The small molecule below binds the protein below.
Small molecule (SMILES): CC(=O)N[C@@H]1[C@@H](O)[C@H](O)[C@@H](CO)O[C@H]1O

Binding-site contacts:
Ligand atom C1 contacts residue THR601 of chain 1.A at 3.3 Å.
Ligand atom C7 contacts residue THR601 of chain 1.A at 3.5 Å.
Ligand atom C7 contacts residue ASN600 of chain 1.A at 3.5 Å.
Ligand atom C1 contacts residue ASN600 of chain 1.A at 1.4 Å.
Ligand atom C3 contacts residue THR601 of chain 1.A at 3.9 Å.
Ligand atom C4 contacts residue ASN600 of chain 1.A at 4.2 Å.
Ligand atom C2 contacts residue THR601 of chain 1.A at 3.4 Å.
Ligand atom C8 contacts residue ASN600 of chain 1.A at 4.4 Å.
Ligand atom C8 contacts residue THR601 of chain 1.A at 3.6 Å.
Ligand atom C3 contacts residue ASN600 of chain 1.A at 3.8 Å.
Ligand atom O5 contacts residue ASN600 of chain 1.A at 2.4 Å (h-bond).
Ligand atom C5 contacts residue ASN600 of chain 1.A at 3.7 Å.
Ligand atom N2 contacts residue THR601 of chain 1.A at 2.6 Å (h-bond).
Ligand atom O7 contacts residue ASN600 of chain 1.A at 3.6 Å.
Ligand atom N2 contacts residue ASN600 of chain 1.A at 2.9 Å (h-bond).
Ligand atom C2 contacts residue ASN600 of chain 1.A at 2.5 Å.
Ligand atom O4 contacts residue LYS307 of chain 1.A at 4.4 Å.

Sequence of chain 1.A:
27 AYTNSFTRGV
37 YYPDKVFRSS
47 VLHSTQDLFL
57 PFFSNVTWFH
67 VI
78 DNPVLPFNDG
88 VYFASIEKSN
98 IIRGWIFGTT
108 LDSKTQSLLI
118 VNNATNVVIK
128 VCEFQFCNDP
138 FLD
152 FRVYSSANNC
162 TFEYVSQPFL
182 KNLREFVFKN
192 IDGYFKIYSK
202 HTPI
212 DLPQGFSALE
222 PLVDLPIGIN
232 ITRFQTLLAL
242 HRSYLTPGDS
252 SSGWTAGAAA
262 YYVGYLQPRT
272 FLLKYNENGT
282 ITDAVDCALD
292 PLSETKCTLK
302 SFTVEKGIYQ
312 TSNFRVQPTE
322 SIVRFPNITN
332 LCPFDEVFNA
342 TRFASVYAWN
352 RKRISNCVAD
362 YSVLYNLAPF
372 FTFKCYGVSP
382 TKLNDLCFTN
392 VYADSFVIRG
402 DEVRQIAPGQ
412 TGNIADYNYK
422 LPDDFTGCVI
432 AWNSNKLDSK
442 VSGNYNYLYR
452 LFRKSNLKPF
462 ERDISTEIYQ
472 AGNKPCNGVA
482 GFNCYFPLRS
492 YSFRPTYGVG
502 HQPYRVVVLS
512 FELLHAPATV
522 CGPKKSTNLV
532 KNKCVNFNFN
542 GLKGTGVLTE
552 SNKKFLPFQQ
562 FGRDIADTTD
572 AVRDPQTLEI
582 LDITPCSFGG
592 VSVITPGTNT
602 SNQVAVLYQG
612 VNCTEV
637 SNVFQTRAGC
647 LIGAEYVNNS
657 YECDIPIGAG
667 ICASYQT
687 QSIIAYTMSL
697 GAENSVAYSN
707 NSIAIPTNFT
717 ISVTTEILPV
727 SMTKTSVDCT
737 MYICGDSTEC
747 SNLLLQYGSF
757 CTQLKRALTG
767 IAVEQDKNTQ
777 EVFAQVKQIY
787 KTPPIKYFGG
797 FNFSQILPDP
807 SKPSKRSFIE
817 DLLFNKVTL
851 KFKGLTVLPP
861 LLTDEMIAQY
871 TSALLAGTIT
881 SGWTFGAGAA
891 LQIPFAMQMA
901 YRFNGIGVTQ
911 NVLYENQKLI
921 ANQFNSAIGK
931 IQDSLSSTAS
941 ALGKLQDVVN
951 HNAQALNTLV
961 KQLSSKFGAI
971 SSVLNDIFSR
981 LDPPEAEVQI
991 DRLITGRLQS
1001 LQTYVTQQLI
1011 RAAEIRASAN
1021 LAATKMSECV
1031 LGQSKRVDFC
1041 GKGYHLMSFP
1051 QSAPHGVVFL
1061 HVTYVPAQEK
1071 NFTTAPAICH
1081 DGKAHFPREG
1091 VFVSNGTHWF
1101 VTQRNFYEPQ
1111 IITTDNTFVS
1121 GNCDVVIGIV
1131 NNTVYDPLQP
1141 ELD